Sequence of chain 1.A:
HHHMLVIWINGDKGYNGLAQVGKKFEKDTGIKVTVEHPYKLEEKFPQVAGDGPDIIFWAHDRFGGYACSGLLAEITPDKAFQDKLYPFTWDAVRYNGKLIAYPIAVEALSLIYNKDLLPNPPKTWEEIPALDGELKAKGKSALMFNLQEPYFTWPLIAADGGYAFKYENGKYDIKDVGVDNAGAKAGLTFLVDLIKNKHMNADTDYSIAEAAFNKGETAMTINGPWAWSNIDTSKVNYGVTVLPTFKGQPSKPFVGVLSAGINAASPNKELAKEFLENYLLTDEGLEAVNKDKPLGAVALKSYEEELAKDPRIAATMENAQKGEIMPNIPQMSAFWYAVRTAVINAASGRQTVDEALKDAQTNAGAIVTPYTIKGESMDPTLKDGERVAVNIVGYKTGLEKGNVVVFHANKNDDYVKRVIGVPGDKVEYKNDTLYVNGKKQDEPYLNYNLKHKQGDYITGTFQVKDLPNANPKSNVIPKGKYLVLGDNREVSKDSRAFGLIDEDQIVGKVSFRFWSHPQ

The protein below binds the small molecule below.
Small molecule (SMILES): OC[C@H]1O[C@H](O[C@H]2[C@H](O)[C@@H](O)[C@@H](O)O[C@@H]2CO)[C@H](O)[C@@H](O)[C@@H]1O

Binding-site contacts:
Ligand atom O2 contacts residue LYS21 of chain 1.A at 2.7 Å (salt-bridge).
Ligand atom O5 contacts residue ASP20 of chain 1.A at 3.8 Å.
Ligand atom C5 contacts residue GLU159 of chain 1.A at 3.8 Å.
Ligand atom C1 contacts residue TRP236 of chain 1.A at 3.8 Å (hydrophobic).
Ligand atom O4 contacts residue TRP346 of chain 1.A at 3.8 Å.
Ligand atom C2 contacts residue LYS21 of chain 1.A at 3.7 Å.
Ligand atom O6 contacts residue GLU159 of chain 1.A at 2.6 Å (salt-bridge).
Ligand atom O1 contacts residue ASN18 of chain 1.A at 3.6 Å.
Ligand atom O2 contacts residue ASP71 of chain 1.A at 2.7 Å (salt-bridge).
Ligand atom O6 contacts residue PHE162 of chain 1.A at 3.9 Å.
Ligand atom C3 contacts residue TRP68 of chain 1.A at 3.5 Å (hydrophobic).
Ligand atom C3 contacts residue ASP71 of chain 1.A at 3.6 Å.
Ligand atom C1 contacts residue TYR161 of chain 1.A at 3.6 Å (hydrophobic).
Ligand atom C2 contacts residue TRP236 of chain 1.A at 3.9 Å (hydrophobic).
Ligand atom O2 contacts residue TRP68 of chain 1.A at 3.2 Å (h-bond).
Ligand atom O3 contacts residue GLU117 of chain 1.A at 3.7 Å.
Ligand atom O1 contacts residue ASP20 of chain 1.A at 2.7 Å (salt-bridge).
Ligand atom C1 contacts residue LYS21 of chain 1.A at 3.6 Å.
Ligand atom C4 contacts residue ARG72 of chain 1.A at 3.8 Å.
Ligand atom C6 contacts residue ARG350 of chain 1.A at 3.8 Å.
Ligand atom C1 contacts residue ASP20 of chain 1.A at 3.3 Å.
Ligand atom O3 contacts residue ARG72 of chain 1.A at 2.8 Å (salt-bridge).
Ligand atom O1 contacts residue LYS21 of chain 1.A at 2.9 Å (salt-bridge).
Ligand atom O3 contacts residue TRP68 of chain 1.A at 3.2 Å (h-bond).
Ligand atom O4 contacts residue ARG72 of chain 1.A at 2.6 Å (salt-bridge).
Ligand atom O6 contacts residue PRO160 of chain 1.A at 3.4 Å.
Ligand atom O3 contacts residue ALA69 of chain 1.A at 3.3 Å.
Ligand atom C2 contacts residue GLU117 of chain 1.A at 3.5 Å.
Ligand atom O3 contacts residue TRP346 of chain 1.A at 3.9 Å.
Ligand atom C6 contacts residue GLU159 of chain 1.A at 3.2 Å.
Ligand atom O3 contacts residue ASP71 of chain 1.A at 2.7 Å (salt-bridge).
Ligand atom O5 contacts residue TYR161 of chain 1.A at 3.3 Å.
Ligand atom O4 contacts residue ARG350 of chain 1.A at 3.6 Å.
Ligand atom C6 contacts residue TRP346 of chain 1.A at 3.6 Å (hydrophobic).
Ligand atom O2 contacts residue GLU117 of chain 1.A at 2.7 Å (salt-bridge).
Ligand atom C6 contacts residue TYR161 of chain 1.A at 3.9 Å (hydrophobic).
Ligand atom C2 contacts residue ASP71 of chain 1.A at 3.4 Å.
Ligand atom O6 contacts residue TYR161 of chain 1.A at 3.1 Å (h-bond).
Ligand atom O2 contacts residue ALA69 of chain 1.A at 3.1 Å.
Ligand atom C4 contacts residue TRP346 of chain 1.A at 3.5 Å (hydrophobic).